Sequence of chain 1.B:
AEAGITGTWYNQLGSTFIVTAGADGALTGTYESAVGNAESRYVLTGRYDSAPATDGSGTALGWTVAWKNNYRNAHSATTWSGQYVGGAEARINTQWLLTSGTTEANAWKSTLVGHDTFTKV

A protein and the small-molecule ligand that binds it are described below.
Small molecule (SMILES): N=C1N[C@H]2[C@H](CS[C@H]2CCCCC(=O)O)N1

Sequence of chain 4.A:
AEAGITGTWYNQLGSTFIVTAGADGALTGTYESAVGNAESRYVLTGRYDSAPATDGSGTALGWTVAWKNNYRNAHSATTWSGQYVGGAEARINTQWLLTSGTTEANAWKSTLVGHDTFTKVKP

Binding-site contacts:
Ligand atom N2 contacts residue VAL47 of chain 1.B at 3.4 Å.
Ligand atom C4 contacts residue TRP120 of chain 4.A at 3.8 Å (hydrophobic).
Ligand atom C6 contacts residue TRP108 of chain 1.B at 3.6 Å (hydrophobic).
Ligand atom C3 contacts residue TYR43 of chain 1.B at 3.6 Å (hydrophobic).
Ligand atom N3 contacts residue ASP128 of chain 1.B at 3.8 Å.
Ligand atom C9 contacts residue TRP79 of chain 1.B at 3.9 Å (hydrophobic).
Ligand atom S1 contacts residue THR90 of chain 1.B at 3.3 Å (h-bond).
Ligand atom C7 contacts residue TRP79 of chain 1.B at 4.0 Å (hydrophobic).
Ligand atom C7 contacts residue VAL47 of chain 1.B at 3.3 Å (hydrophobic).
Ligand atom N3 contacts residue TYR43 of chain 1.B at 2.8 Å (h-bond).
Ligand atom O11 contacts residue GLY48 of chain 1.B at 3.1 Å.
Ligand atom N3 contacts residue SER27 of chain 1.B at 2.9 Å (h-bond).
Ligand atom N3 contacts residue SER45 of chain 1.B at 3.7 Å.
Ligand atom N3 contacts residue ASN23 of chain 1.B at 3.4 Å (h-bond).
Ligand atom O12 contacts residue SER88 of chain 1.B at 3.4 Å (h-bond).
Ligand atom C9 contacts residue ALA50 of chain 1.B at 3.7 Å (hydrophobic).
Ligand atom C2 contacts residue TRP120 of chain 4.A at 3.8 Å (hydrophobic).
Ligand atom C10 contacts residue ASN49 of chain 1.B at 3.8 Å.
Ligand atom C7 contacts residue SER45 of chain 1.B at 3.9 Å.
Ligand atom C10 contacts residue TRP79 of chain 1.B at 3.6 Å (hydrophobic).
Ligand atom C11 contacts residue ASN49 of chain 1.B at 3.5 Å.
Ligand atom C3 contacts residue SER45 of chain 1.B at 3.9 Å.
Ligand atom C8 contacts residue TRP79 of chain 1.B at 4.0 Å (hydrophobic).
Ligand atom C4 contacts residue VAL47 of chain 1.B at 3.6 Å (hydrophobic).
Ligand atom C5 contacts residue TRP108 of chain 1.B at 3.7 Å (hydrophobic).
Ligand atom C9 contacts residue GLY48 of chain 1.B at 3.9 Å.
Ligand atom N1 contacts residue LEU25 of chain 1.B at 3.5 Å.
Ligand atom C8 contacts residue LEU110 of chain 1.B at 3.9 Å (hydrophobic).
Ligand atom N2 contacts residue LEU25 of chain 1.B at 3.8 Å.
Ligand atom N3 contacts residue LEU25 of chain 1.B at 3.5 Å.
Ligand atom C6 contacts residue THR90 of chain 1.B at 4.0 Å.
Ligand atom C8 contacts residue VAL47 of chain 1.B at 3.7 Å (hydrophobic).
Ligand atom N1 contacts residue ASP128 of chain 1.B at 3.0 Å (salt-bridge).
Ligand atom S1 contacts residue TRP79 of chain 1.B at 3.6 Å.
Ligand atom C3 contacts residue LEU25 of chain 1.B at 3.3 Å (hydrophobic).
Ligand atom S1 contacts residue TRP92 of chain 1.B at 3.9 Å.
Ligand atom C9 contacts residue VAL47 of chain 1.B at 3.4 Å (hydrophobic).
Ligand atom C3 contacts residue ASP128 of chain 1.B at 3.8 Å.
Ligand atom N2 contacts residue SER45 of chain 1.B at 3.2 Å (h-bond).
Ligand atom O11 contacts residue ASN49 of chain 1.B at 2.8 Å (h-bond).